Sequence of chain 1.E:
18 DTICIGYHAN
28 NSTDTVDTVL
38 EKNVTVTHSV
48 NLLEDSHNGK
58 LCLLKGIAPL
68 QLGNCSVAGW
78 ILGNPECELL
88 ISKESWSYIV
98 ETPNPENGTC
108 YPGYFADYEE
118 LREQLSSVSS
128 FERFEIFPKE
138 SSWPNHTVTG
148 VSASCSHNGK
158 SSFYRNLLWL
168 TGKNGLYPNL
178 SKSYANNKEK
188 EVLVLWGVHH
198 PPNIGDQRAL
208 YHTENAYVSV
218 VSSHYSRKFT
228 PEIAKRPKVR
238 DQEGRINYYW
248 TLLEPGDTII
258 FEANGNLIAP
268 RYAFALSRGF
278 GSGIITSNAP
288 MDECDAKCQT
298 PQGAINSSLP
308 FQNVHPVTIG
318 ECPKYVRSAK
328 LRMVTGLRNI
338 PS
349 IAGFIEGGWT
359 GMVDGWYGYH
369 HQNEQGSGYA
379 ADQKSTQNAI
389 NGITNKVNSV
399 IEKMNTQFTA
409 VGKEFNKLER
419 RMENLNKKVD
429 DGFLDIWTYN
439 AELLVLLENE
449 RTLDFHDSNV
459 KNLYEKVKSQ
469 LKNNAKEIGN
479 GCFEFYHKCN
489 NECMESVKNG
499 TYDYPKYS

The small molecule below binds the protein below.
Small molecule (SMILES): CC(=O)N[C@@H]1[C@@H](O)[C@H](O)[C@@H](CO)O[C@H]1O

Binding-site contacts:
Ligand atom C2 contacts residue ASP292 of chain 1.E at 3.4 Å.
Ligand atom C4 contacts residue ASN303 of chain 1.E at 4.2 Å.
Ligand atom O5 contacts residue ASN303 of chain 1.E at 2.4 Å (h-bond).
Ligand atom C5 contacts residue ASN303 of chain 1.E at 3.7 Å.
Ligand atom C1 contacts residue ASP292 of chain 1.E at 3.6 Å.
Ligand atom C2 contacts residue ASN303 of chain 1.E at 2.4 Å.
Ligand atom N2 contacts residue ASN303 of chain 1.E at 2.9 Å (h-bond).
Ligand atom C4 contacts residue ASP292 of chain 1.E at 4.3 Å.
Ligand atom C8 contacts residue CYS291 of chain 1.E at 3.7 Å (hydrophobic).
Ligand atom C8 contacts residue ASN55 of chain 1.E at 3.4 Å.
Ligand atom C3 contacts residue ASP292 of chain 1.E at 3.2 Å.
Ligand atom C8 contacts residue ASP292 of chain 1.E at 4.3 Å.
Ligand atom O3 contacts residue ASP292 of chain 1.E at 3.9 Å.
Ligand atom C1 contacts residue ASN303 of chain 1.E at 1.4 Å.
Ligand atom N2 contacts residue ASP292 of chain 1.E at 2.9 Å (salt-bridge).
Ligand atom C7 contacts residue ASP292 of chain 1.E at 4.1 Å.
Ligand atom C5 contacts residue ASP292 of chain 1.E at 4.4 Å.
Ligand atom O7 contacts residue ASN303 of chain 1.E at 3.1 Å (h-bond).
Ligand atom C8 contacts residue ASN303 of chain 1.E at 4.4 Å.
Ligand atom C3 contacts residue ASN303 of chain 1.E at 3.8 Å.
Ligand atom C7 contacts residue ASN303 of chain 1.E at 3.2 Å.